Binding-site contacts:
Ligand atom C2 contacts residue ASN87 of chain 1.D at 3.8 Å.
Ligand atom C1 contacts residue ASN87 of chain 1.D at 3.8 Å.
Ligand atom C7 contacts residue ASN99 of chain 1.D at 4.1 Å.
Ligand atom O5 contacts residue ASN99 of chain 1.D at 2.4 Å (h-bond).
Ligand atom C1 contacts residue ASN99 of chain 1.D at 1.4 Å.
Ligand atom C4 contacts residue ASN99 of chain 1.D at 4.3 Å.
Ligand atom C5 contacts residue ASN99 of chain 1.D at 3.6 Å.
Ligand atom C6 contacts residue ASN99 of chain 1.D at 4.3 Å.
Ligand atom N2 contacts residue ASN99 of chain 1.D at 3.0 Å (h-bond).
Ligand atom O7 contacts residue ASN87 of chain 1.D at 4.5 Å.
Ligand atom C7 contacts residue ASN87 of chain 1.D at 4.1 Å.
Ligand atom N2 contacts residue ASN87 of chain 1.D at 4.2 Å.
Ligand atom C8 contacts residue LYS89 of chain 1.D at 4.3 Å.
Ligand atom C2 contacts residue ASN99 of chain 1.D at 2.5 Å.
Ligand atom C8 contacts residue ASN87 of chain 1.D at 3.9 Å.
Ligand atom O5 contacts residue ASN87 of chain 1.D at 3.6 Å.
Ligand atom O6 contacts residue SER101 of chain 1.D at 4.2 Å.
Ligand atom C3 contacts residue ASN99 of chain 1.D at 3.9 Å.

Sequence of chain 1.D:
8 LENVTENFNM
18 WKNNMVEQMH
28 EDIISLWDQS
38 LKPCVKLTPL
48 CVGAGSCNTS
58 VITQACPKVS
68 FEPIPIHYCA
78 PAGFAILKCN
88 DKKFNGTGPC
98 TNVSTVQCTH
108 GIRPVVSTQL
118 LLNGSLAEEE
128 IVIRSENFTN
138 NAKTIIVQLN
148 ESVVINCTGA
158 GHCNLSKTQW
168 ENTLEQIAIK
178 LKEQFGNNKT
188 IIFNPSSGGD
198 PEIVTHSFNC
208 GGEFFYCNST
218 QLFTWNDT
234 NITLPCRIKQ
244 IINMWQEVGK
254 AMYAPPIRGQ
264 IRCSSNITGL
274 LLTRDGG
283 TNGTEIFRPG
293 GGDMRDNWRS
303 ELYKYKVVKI

A protein and the small-molecule ligand that binds it are described below.
Small molecule (SMILES): CC(=O)N[C@H]1[C@H](O[C@H]2[C@H](O)[C@@H](NC(C)=O)CO[C@@H]2CO)O[C@H](CO)[C@@H](O[C@@H]2O[C@H](CO)[C@@H](O)[C@H](O)[C@@H]2O)[C@@H]1O